Binding-site contacts:
Ligand atom C6 contacts residue ASN297 of chain 1.A at 4.2 Å.
Ligand atom O6 contacts residue ASN297 of chain 1.A at 3.5 Å (h-bond).
Ligand atom N2 contacts residue ASN284 of chain 1.A at 3.2 Å (h-bond).
Ligand atom C4 contacts residue ASN284 of chain 1.A at 4.3 Å.
Ligand atom C8 contacts residue ASN295 of chain 1.A at 3.9 Å.
Ligand atom C7 contacts residue VAL296 of chain 1.A at 4.0 Å (hydrophobic).
Ligand atom O5 contacts residue ASN284 of chain 1.A at 2.3 Å (h-bond).
Ligand atom C6 contacts residue ASN284 of chain 1.A at 4.0 Å.
Ligand atom C3 contacts residue ASN284 of chain 1.A at 4.0 Å.
Ligand atom C2 contacts residue VAL296 of chain 1.A at 4.4 Å (hydrophobic).
Ligand atom C5 contacts residue ASN284 of chain 1.A at 3.5 Å.
Ligand atom C5 contacts residue ASN297 of chain 1.A at 4.1 Å.
Ligand atom O6 contacts residue ASN284 of chain 1.A at 3.3 Å (h-bond).
Ligand atom C1 contacts residue VAL296 of chain 1.A at 4.1 Å (hydrophobic).
Ligand atom O6 contacts residue PRO283 of chain 1.A at 3.7 Å.
Ligand atom C1 contacts residue ASN284 of chain 1.A at 1.4 Å.
Ligand atom N2 contacts residue VAL296 of chain 1.A at 3.6 Å.
Ligand atom C8 contacts residue SER44 of chain 1.A at 4.0 Å.
Ligand atom C8 contacts residue VAL296 of chain 1.A at 4.0 Å (hydrophobic).
Ligand atom O7 contacts residue ASN284 of chain 1.A at 2.9 Å (h-bond).
Ligand atom C7 contacts residue ASN284 of chain 1.A at 3.3 Å.
Ligand atom C2 contacts residue ASN284 of chain 1.A at 2.7 Å.

Sequence of chain 1.A:
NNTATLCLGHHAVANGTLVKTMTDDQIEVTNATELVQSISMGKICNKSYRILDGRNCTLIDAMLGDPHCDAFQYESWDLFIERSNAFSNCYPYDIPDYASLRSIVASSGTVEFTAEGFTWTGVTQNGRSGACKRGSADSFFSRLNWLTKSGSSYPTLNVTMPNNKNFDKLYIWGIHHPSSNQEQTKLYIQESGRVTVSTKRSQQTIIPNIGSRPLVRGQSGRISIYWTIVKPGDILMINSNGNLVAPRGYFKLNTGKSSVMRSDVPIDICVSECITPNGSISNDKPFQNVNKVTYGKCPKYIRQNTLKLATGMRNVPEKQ

The protein below binds the small molecule below.
Small molecule (SMILES): CC(=O)N[C@H]1[C@H](O[C@H]2[C@H](O)[C@@H](NC(C)=O)CO[C@@H]2CO)O[C@H](CO)[C@@H](O)[C@@H]1O